Binding-site contacts:
Ligand atom C5 contacts residue ARG194 of chain 1.A at 4.5 Å.
Ligand atom C1 contacts residue ASN199 of chain 1.A at 1.5 Å.
Ligand atom C6 contacts residue VAL176 of chain 1.A at 4.3 Å (hydrophobic).
Ligand atom O5 contacts residue ARG194 of chain 1.A at 3.3 Å (salt-bridge).
Ligand atom N2 contacts residue THR200 of chain 1.A at 3.9 Å.
Ligand atom O7 contacts residue ASN199 of chain 1.A at 3.1 Å (h-bond).
Ligand atom C5 contacts residue ASN199 of chain 1.A at 3.8 Å.
Ligand atom O5 contacts residue ASN199 of chain 1.A at 2.5 Å (h-bond).
Ligand atom C6 contacts residue ARG194 of chain 1.A at 4.4 Å.
Ligand atom O6 contacts residue ARG194 of chain 1.A at 4.4 Å.
Ligand atom C4 contacts residue ASN199 of chain 1.A at 4.4 Å.
Ligand atom C2 contacts residue ASN199 of chain 1.A at 2.5 Å.
Ligand atom C7 contacts residue ASN199 of chain 1.A at 3.2 Å.
Ligand atom N2 contacts residue ASN199 of chain 1.A at 3.0 Å (h-bond).
Ligand atom C7 contacts residue THR200 of chain 1.A at 4.1 Å.
Ligand atom C8 contacts residue ASN199 of chain 1.A at 3.2 Å.
Ligand atom C1 contacts residue ARG194 of chain 1.A at 4.0 Å.
Ligand atom C3 contacts residue ASN199 of chain 1.A at 3.9 Å.
Ligand atom C8 contacts residue THR200 of chain 1.A at 3.6 Å.

A protein and the small-molecule ligand that binds it are described below.
Small molecule (SMILES): CC(=O)N[C@H]1[C@H](O[C@H]2[C@H](O)[C@@H](NC(C)=O)CO[C@@H]2CO)O[C@H](CO)[C@@H](O)[C@@H]1O

Sequence of chain 1.A:
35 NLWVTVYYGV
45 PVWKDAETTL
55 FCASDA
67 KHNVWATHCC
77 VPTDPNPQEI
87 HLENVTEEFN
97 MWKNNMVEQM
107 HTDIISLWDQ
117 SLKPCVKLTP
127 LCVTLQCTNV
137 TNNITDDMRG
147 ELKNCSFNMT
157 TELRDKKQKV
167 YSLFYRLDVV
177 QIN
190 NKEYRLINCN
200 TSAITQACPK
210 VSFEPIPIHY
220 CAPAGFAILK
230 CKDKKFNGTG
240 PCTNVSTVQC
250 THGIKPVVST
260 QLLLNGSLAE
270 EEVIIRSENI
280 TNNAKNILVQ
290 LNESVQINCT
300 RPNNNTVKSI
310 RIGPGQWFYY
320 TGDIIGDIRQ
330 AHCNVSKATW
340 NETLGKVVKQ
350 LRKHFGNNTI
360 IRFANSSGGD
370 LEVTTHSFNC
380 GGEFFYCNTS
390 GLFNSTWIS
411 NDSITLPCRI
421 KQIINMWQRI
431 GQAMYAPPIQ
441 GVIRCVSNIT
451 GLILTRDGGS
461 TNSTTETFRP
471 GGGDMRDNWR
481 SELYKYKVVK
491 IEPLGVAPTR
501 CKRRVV